Binding-site contacts:
Ligand atom N2 contacts residue ASN380 of chain 1.D at 3.2 Å (h-bond).
Ligand atom O3 contacts residue ASN380 of chain 1.D at 4.0 Å.
Ligand atom C2 contacts residue ASN380 of chain 1.D at 2.5 Å.
Ligand atom C5 contacts residue ASN380 of chain 1.D at 3.6 Å.
Ligand atom C4 contacts residue ASN380 of chain 1.D at 4.3 Å.
Ligand atom O5 contacts residue ASN380 of chain 1.D at 2.4 Å (h-bond).
Ligand atom O7 contacts residue ASN380 of chain 1.D at 3.3 Å (h-bond).
Ligand atom C1 contacts residue ASN380 of chain 1.D at 1.4 Å.
Ligand atom C7 contacts residue ASN380 of chain 1.D at 3.5 Å.
Ligand atom C3 contacts residue ASN380 of chain 1.D at 3.8 Å.

This small molecule binds to this protein.
Small molecule (SMILES): CC(=O)N[C@@H]1[C@@H](O)[C@H](O)[C@@H](CO)O[C@H]1O

Sequence of chain 1.D:
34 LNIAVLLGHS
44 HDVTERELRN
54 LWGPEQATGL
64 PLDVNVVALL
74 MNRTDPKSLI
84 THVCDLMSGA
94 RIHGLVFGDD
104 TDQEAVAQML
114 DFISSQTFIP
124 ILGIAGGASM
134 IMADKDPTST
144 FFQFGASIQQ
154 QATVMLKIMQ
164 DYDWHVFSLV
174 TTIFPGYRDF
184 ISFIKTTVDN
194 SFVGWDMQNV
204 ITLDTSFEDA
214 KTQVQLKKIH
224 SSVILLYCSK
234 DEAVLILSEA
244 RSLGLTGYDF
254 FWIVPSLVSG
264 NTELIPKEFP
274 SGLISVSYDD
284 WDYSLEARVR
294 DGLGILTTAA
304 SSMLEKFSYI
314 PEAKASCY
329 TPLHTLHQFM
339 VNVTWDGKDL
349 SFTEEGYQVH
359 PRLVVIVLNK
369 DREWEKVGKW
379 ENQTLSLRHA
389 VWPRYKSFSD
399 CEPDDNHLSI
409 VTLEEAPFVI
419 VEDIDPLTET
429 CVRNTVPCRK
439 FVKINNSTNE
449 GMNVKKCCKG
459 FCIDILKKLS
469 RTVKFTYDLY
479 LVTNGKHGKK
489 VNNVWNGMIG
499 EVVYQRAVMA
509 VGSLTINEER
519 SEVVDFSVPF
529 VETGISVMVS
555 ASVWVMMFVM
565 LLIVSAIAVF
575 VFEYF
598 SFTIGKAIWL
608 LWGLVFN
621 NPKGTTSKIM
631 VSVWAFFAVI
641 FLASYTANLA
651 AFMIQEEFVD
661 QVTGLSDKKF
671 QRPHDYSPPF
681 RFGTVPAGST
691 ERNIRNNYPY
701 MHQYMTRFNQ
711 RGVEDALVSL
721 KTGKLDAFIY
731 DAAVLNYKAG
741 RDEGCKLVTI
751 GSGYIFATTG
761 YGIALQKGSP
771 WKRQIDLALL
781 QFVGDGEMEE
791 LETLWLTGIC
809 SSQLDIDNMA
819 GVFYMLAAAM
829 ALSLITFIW